The protein below binds the small molecule below.
Small molecule (SMILES): C[C@H](CCC(=O)NCCC[N+](C)(C)CC(O)CS(=O)(=O)O)[C@H]1CC[C@H]2[C@@H]3[C@H](O)C[C@@H]4C[C@H](O)CC[C@]4(C)[C@H]3C[C@H](O)[C@]12C

Binding-site contacts:
Ligand atom O1 contacts residue GLN98 of chain 1.A at 3.9 Å.
Ligand atom C11 contacts residue PRO321 of chain 1.A at 4.1 Å (hydrophobic).
Ligand atom C28 contacts residue IPA1 of chain 1.M at 3.6 Å.
Ligand atom C10 contacts residue PHE99 of chain 1.A at 4.0 Å (hydrophobic).
Ligand atom C27 contacts residue GLN98 of chain 1.A at 3.6 Å.
Ligand atom C29 contacts residue GLN98 of chain 1.A at 3.4 Å.
Ligand atom C30 contacts residue VAL97 of chain 1.A at 3.9 Å (hydrophobic).
Ligand atom C29 contacts residue IPA1 of chain 1.M at 4.0 Å.
Ligand atom C30 contacts residue IPA1 of chain 1.M at 2.7 Å.
Ligand atom N1 contacts residue GLN98 of chain 1.A at 4.0 Å.
Ligand atom C16 contacts residue 1N71 of chain 1.H at 4.0 Å.
Ligand atom C4 contacts residue PHE99 of chain 1.A at 4.0 Å (hydrophobic).
Ligand atom N2 contacts residue GLN98 of chain 1.A at 4.1 Å.
Ligand atom C3 contacts residue PHE99 of chain 1.A at 3.7 Å (hydrophobic).
Ligand atom C29 contacts residue GLY100 of chain 1.A at 3.7 Å.
Ligand atom O4 contacts residue PHE99 of chain 1.A at 4.0 Å.
Ligand atom C25 contacts residue GLN98 of chain 1.A at 3.6 Å.
Ligand atom N2 contacts residue VAL97 of chain 1.A at 4.3 Å.
Ligand atom C1 contacts residue MET324 of chain 1.A at 3.7 Å (hydrophobic).
Ligand atom C12 contacts residue MET324 of chain 1.A at 3.6 Å (hydrophobic).
Ligand atom N2 contacts residue IPA1 of chain 1.M at 3.7 Å.
Ligand atom C1 contacts residue PHE99 of chain 1.A at 3.8 Å (hydrophobic).
Ligand atom C12 contacts residue PHE99 of chain 1.A at 3.5 Å (hydrophobic).
Ligand atom C27 contacts residue VAL97 of chain 1.A at 4.2 Å (hydrophobic).
Ligand atom C11 contacts residue 1N71 of chain 1.H at 3.9 Å.
Ligand atom C13 contacts residue 1N71 of chain 1.H at 4.3 Å.
Ligand atom C29 contacts residue PHE99 of chain 1.A at 4.3 Å (hydrophobic).
Ligand atom C3 contacts residue GLN98 of chain 1.A at 4.2 Å.
Ligand atom C26 contacts residue GLN98 of chain 1.A at 3.5 Å.
Ligand atom O4 contacts residue GLN98 of chain 1.A at 2.6 Å (h-bond).
Ligand atom C15 contacts residue 1N71 of chain 1.H at 4.3 Å.
Ligand atom C13 contacts residue MET324 of chain 1.A at 3.9 Å (hydrophobic).
Ligand atom C21 contacts residue PHE99 of chain 1.A at 4.5 Å (hydrophobic).
Ligand atom C21 contacts residue GLN98 of chain 1.A at 3.9 Å.
Ligand atom C29 contacts residue VAL97 of chain 1.A at 3.9 Å (hydrophobic).
Ligand atom C4 contacts residue GLN98 of chain 1.A at 3.4 Å.

Sequence of chain 1.A:
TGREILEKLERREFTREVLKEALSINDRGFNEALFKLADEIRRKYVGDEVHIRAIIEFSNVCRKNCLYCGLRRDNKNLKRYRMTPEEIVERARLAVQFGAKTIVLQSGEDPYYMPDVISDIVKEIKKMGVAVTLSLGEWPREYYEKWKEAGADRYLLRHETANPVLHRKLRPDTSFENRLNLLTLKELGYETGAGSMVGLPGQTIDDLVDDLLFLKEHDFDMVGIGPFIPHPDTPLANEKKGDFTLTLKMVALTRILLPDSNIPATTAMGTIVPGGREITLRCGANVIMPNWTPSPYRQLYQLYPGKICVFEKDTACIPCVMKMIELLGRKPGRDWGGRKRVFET